Sequence of chain 1.B:
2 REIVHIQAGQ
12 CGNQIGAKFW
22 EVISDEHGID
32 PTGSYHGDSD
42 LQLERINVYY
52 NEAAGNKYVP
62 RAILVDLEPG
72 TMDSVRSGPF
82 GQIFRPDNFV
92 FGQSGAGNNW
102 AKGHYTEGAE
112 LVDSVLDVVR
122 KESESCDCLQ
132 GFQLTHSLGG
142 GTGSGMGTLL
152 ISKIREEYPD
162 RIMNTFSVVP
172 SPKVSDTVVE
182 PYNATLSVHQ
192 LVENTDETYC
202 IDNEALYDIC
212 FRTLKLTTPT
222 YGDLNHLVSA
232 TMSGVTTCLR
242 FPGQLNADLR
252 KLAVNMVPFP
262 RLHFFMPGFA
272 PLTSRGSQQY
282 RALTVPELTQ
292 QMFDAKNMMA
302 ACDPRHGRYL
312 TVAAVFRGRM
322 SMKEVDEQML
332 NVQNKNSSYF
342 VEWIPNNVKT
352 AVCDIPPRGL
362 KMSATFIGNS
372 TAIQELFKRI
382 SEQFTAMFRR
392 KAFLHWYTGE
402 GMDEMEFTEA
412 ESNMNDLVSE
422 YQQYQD

The small molecule below binds the protein below.
Small molecule (SMILES): CC(=O)O[C@H]1C(=O)[C@@]2(C)[C@H]([C@H](OC(=O)c3ccccc3)[C@]3(O)C[C@H](OC(=O)[C@H](O)[C@@H](NC(=O)c4ccccc4)c4ccccc4)C(C)=C1C3(C)C)[C@]1(OC(C)=O)CO[C@@H]1C[C@@H]2O

Binding-site contacts:
Ligand atom C16 contacts residue THR274 of chain 1.B at 3.4 Å.
Ligand atom O13 contacts residue PRO358 of chain 1.B at 3.2 Å.
Ligand atom C32 contacts residue VAL23 of chain 1.B at 3.5 Å (hydrophobic).
Ligand atom O13 contacts residue ARG359 of chain 1.B at 3.2 Å (salt-bridge).
Ligand atom C41 contacts residue VAL23 of chain 1.B at 3.7 Å (hydrophobic).
Ligand atom C15 contacts residue THR274 of chain 1.B at 3.7 Å.
Ligand atom C39 contacts residue SER234 of chain 1.B at 3.8 Å.
Ligand atom C38 contacts residue PHE270 of chain 1.B at 3.6 Å (hydrophobic).
Ligand atom O06 contacts residue THR274 of chain 1.B at 2.7 Å (h-bond).
Ligand atom C28 contacts residue PRO358 of chain 1.B at 3.6 Å (hydrophobic).
Ligand atom C06 contacts residue HIS227 of chain 1.B at 3.6 Å.
Ligand atom C19 contacts residue THR274 of chain 1.B at 3.0 Å.
Ligand atom O13 contacts residue GLY360 of chain 1.B at 3.6 Å.
Ligand atom C41 contacts residue SER234 of chain 1.B at 3.5 Å.
Ligand atom C07 contacts residue HIS227 of chain 1.B at 3.2 Å.
Ligand atom C39 contacts residue PHE270 of chain 1.B at 3.4 Å (hydrophobic).
Ligand atom C19 contacts residue ARG276 of chain 1.B at 3.7 Å.
Ligand atom C40 contacts residue SER234 of chain 1.B at 3.0 Å.
Ligand atom C37 contacts residue PRO358 of chain 1.B at 3.7 Å (hydrophobic).
Ligand atom C14 contacts residue THR274 of chain 1.B at 3.3 Å.
Ligand atom O14 contacts residue HIS227 of chain 1.B at 2.9 Å.
Ligand atom O12 contacts residue GLY360 of chain 1.B at 3.5 Å (h-bond).
Ligand atom C07 contacts residue LEU228 of chain 1.B at 3.6 Å (hydrophobic).
Ligand atom C08 contacts residue HIS227 of chain 1.B at 3.4 Å.
Ligand atom C41 contacts residue GLU27 of chain 1.B at 3.1 Å.
Ligand atom O06 contacts residue PRO272 of chain 1.B at 3.4 Å (h-bond).
Ligand atom C36 contacts residue HIS227 of chain 1.B at 3.2 Å.
Ligand atom O08 contacts residue ARG276 of chain 1.B at 3.7 Å.
Ligand atom C40 contacts residue GLU27 of chain 1.B at 3.4 Å.
Ligand atom C08 contacts residue LEU228 of chain 1.B at 3.8 Å (hydrophobic).
Ligand atom O06 contacts residue LEU273 of chain 1.B at 3.5 Å.
Ligand atom C40 contacts residue ALA231 of chain 1.B at 3.4 Å (hydrophobic).
Ligand atom C42 contacts residue VAL23 of chain 1.B at 3.5 Å (hydrophobic).
Ligand atom C09 contacts residue HIS227 of chain 1.B at 3.8 Å.
Ligand atom C33 contacts residue ASP26 of chain 1.B at 3.7 Å.
Ligand atom C38 contacts residue PRO358 of chain 1.B at 3.5 Å (hydrophobic).
Ligand atom C39 contacts residue PRO358 of chain 1.B at 3.8 Å (hydrophobic).
Ligand atom C39 contacts residue ALA231 of chain 1.B at 3.3 Å (hydrophobic).
Ligand atom C33 contacts residue VAL23 of chain 1.B at 3.6 Å (hydrophobic).
Ligand atom C15 contacts residue PRO272 of chain 1.B at 3.1 Å (hydrophobic).